Binding-site contacts:
Ligand atom CA contacts residue GLU182 of chain 2.B at 3.6 Å.
Ligand atom O2P contacts residue TYR130 of chain 2.B at 2.6 Å (h-bond).
Ligand atom CA contacts residue ASN175 of chain 2.B at 3.4 Å.
Ligand atom N contacts residue ASN226 of chain 2.B at 2.7 Å (h-bond).
Ligand atom O1P contacts residue ARG56 of chain 2.B at 3.1 Å (salt-bridge).
Ligand atom CA contacts residue ASN226 of chain 2.B at 3.7 Å.
Ligand atom O contacts residue LYS49 of chain 2.B at 2.8 Å.
Ligand atom O contacts residue ASN226 of chain 2.B at 2.9 Å (h-bond).
Ligand atom NE2 contacts residue ASP225 of chain 2.B at 3.7 Å.
Ligand atom OG contacts residue VAL178 of chain 2.B at 3.5 Å.
Ligand atom CA contacts residue ASN175 of chain 2.B at 3.8 Å.
Ligand atom CA contacts residue LEU174 of chain 2.B at 3.8 Å (hydrophobic).
Ligand atom CB contacts residue LEU174 of chain 2.B at 3.5 Å (hydrophobic).
Ligand atom P contacts residue ARG56 of chain 2.B at 3.5 Å.
Ligand atom C contacts residue LEU174 of chain 2.B at 3.6 Å (hydrophobic).
Ligand atom N contacts residue ASN175 of chain 2.B at 2.7 Å (h-bond).
Ligand atom O3P contacts residue LYS49 of chain 2.B at 2.6 Å (salt-bridge).
Ligand atom CD2 contacts residue ASN226 of chain 2.B at 3.4 Å.
Ligand atom O contacts residue VAL178 of chain 2.B at 3.2 Å.
Ligand atom CD2 contacts residue ILE219 of chain 2.B at 3.7 Å (hydrophobic).
Ligand atom N contacts residue LEU174 of chain 2.B at 3.4 Å.
Ligand atom O contacts residue ASN175 of chain 2.B at 3.0 Å (h-bond).
Ligand atom C contacts residue ASN175 of chain 2.B at 3.5 Å.
Ligand atom CG contacts residue ILE219 of chain 2.B at 3.8 Å (hydrophobic).
Ligand atom CD2 contacts residue ASP225 of chain 2.B at 3.5 Å.
Ligand atom O2P contacts residue ARG129 of chain 2.B at 2.8 Å (salt-bridge).
Ligand atom O contacts residue LEU174 of chain 2.B at 3.7 Å.
Ligand atom CB contacts residue ASN226 of chain 2.B at 3.0 Å.
Ligand atom OG contacts residue GLU182 of chain 2.B at 3.4 Å (salt-bridge).
Ligand atom CA contacts residue ASN226 of chain 2.B at 3.3 Å.
Ligand atom CB contacts residue TRP230 of chain 2.B at 3.4 Å (hydrophobic).
Ligand atom O3P contacts residue ARG56 of chain 2.B at 2.8 Å (salt-bridge).
Ligand atom O contacts residue LYS122 of chain 2.B at 2.7 Å (salt-bridge).
Ligand atom CB contacts residue ASN175 of chain 2.B at 3.5 Å.
Ligand atom O contacts residue LYS49 of chain 2.B at 3.4 Å (salt-bridge).
Ligand atom C contacts residue ASN226 of chain 2.B at 3.5 Å.
Ligand atom O1P contacts residue ARG129 of chain 2.B at 3.0 Å (salt-bridge).
Ligand atom O2P contacts residue LYS49 of chain 2.B at 3.7 Å.
Ligand atom OH contacts residue ASP215 of chain 2.B at 3.1 Å (salt-bridge).
Ligand atom NE contacts residue ARG60 of chain 2.B at 3.7 Å.

The protein below binds the small molecule below.
Small molecule (SMILES): C[C@H](NC(=O)CN)C(=O)N[C@@H](CCCN=C(N)N)C(=O)N[C@@H](CO)C(=O)N[C@@H](Cc1cnc[nH]1)C(=O)N[C@@H](COP(=O)(O)O)C(=O)N[C@@H](Cc1ccc(O)cc1)C(=O)N1CCC[C@H]1C(=O)N[C@@H](C)C=O

Sequence of chain 2.B:
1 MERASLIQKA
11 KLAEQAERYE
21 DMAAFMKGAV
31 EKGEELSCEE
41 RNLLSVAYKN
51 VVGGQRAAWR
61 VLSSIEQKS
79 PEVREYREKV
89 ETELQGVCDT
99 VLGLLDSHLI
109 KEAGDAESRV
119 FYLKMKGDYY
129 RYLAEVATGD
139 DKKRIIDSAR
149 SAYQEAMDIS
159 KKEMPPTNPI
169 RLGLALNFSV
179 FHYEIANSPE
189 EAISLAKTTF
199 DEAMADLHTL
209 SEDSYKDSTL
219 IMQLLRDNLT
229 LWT